Sequence of chain 1.D:
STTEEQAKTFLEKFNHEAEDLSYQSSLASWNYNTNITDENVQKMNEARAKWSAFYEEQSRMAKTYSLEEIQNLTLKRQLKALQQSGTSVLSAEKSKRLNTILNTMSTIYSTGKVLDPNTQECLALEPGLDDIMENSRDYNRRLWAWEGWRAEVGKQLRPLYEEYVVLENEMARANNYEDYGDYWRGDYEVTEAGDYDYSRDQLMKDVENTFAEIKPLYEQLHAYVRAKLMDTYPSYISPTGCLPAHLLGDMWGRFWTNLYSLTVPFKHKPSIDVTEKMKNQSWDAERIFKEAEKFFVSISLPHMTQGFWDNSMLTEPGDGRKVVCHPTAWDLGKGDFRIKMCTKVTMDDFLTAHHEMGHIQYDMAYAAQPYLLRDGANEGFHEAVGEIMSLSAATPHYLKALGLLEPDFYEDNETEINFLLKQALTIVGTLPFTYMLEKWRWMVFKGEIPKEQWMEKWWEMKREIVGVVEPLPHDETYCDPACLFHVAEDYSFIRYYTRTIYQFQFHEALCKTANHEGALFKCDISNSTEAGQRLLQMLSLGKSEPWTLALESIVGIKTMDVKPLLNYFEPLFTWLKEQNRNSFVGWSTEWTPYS

The small molecule below binds the protein below.
Small molecule (SMILES): CC(=O)N[C@@H]1[C@@H](O)[C@H](O)[C@@H](CO)O[C@H]1O

Binding-site contacts:
Ligand atom C1 contacts residue ASN413 of chain 1.D at 1.4 Å.
Ligand atom O7 contacts residue ASN413 of chain 1.D at 4.3 Å.
Ligand atom C5 contacts residue ASN413 of chain 1.D at 3.6 Å.
Ligand atom C8 contacts residue ASN413 of chain 1.D at 3.5 Å.
Ligand atom O7 contacts residue GLU411 of chain 1.D at 3.6 Å.
Ligand atom C3 contacts residue ASN413 of chain 1.D at 3.8 Å.
Ligand atom N2 contacts residue ASN413 of chain 1.D at 2.9 Å (h-bond).
Ligand atom C4 contacts residue ASN413 of chain 1.D at 4.2 Å.
Ligand atom O5 contacts residue ASN413 of chain 1.D at 2.3 Å (h-bond).
Ligand atom N2 contacts residue GLU411 of chain 1.D at 4.1 Å.
Ligand atom C7 contacts residue ASN413 of chain 1.D at 3.4 Å.
Ligand atom C2 contacts residue ASN413 of chain 1.D at 2.4 Å.
Ligand atom C7 contacts residue GLU411 of chain 1.D at 4.3 Å.